Sequence of chain 1.B:
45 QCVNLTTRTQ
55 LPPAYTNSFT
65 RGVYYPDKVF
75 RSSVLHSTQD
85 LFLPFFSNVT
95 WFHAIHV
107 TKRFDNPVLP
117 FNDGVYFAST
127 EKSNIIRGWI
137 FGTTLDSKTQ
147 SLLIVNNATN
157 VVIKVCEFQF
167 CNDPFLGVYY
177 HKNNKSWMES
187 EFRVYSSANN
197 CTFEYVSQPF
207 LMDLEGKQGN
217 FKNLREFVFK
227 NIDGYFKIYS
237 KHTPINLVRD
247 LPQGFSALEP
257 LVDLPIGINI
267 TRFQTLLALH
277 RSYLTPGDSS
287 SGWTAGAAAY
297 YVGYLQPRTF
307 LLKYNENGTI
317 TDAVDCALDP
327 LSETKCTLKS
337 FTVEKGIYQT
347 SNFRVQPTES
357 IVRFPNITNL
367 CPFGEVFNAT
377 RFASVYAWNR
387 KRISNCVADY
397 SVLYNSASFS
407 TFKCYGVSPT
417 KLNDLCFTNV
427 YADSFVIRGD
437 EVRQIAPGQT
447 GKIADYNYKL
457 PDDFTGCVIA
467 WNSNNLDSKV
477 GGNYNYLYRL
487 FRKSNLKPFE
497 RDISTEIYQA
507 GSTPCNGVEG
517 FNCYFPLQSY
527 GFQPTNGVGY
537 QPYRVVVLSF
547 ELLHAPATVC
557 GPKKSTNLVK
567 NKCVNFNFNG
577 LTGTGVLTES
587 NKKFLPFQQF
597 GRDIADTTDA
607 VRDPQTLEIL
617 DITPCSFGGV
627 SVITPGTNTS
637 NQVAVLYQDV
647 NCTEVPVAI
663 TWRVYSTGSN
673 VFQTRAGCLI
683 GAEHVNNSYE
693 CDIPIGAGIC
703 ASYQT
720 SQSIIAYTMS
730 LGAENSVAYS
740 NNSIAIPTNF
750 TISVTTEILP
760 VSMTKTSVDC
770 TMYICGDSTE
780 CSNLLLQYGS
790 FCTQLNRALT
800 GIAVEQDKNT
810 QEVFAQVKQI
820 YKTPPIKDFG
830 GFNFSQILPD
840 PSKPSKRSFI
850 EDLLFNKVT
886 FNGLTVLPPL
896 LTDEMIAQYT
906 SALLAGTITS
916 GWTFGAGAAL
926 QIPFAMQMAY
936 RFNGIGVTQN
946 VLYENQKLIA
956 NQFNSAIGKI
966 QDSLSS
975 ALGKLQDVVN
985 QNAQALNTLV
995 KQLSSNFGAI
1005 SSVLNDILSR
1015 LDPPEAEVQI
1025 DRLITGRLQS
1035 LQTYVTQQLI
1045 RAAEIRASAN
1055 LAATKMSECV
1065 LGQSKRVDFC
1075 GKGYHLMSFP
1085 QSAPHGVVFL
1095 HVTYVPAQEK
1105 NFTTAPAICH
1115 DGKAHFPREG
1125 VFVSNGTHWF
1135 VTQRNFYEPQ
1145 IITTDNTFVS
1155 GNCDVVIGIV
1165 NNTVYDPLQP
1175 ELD

Binding-site contacts:
Ligand atom C4 contacts residue ASN740 of chain 1.B at 4.2 Å.
Ligand atom C8 contacts residue ASN740 of chain 1.B at 3.8 Å.
Ligand atom C5 contacts residue ASP827 of chain 1.C at 4.4 Å.
Ligand atom O5 contacts residue ASP827 of chain 1.C at 3.2 Å (salt-bridge).
Ligand atom C3 contacts residue ASN740 of chain 1.B at 3.8 Å.
Ligand atom C1 contacts residue ASN740 of chain 1.B at 1.4 Å.
Ligand atom O7 contacts residue ILE1161 of chain 1.B at 3.5 Å.
Ligand atom C7 contacts residue ASN740 of chain 1.B at 3.2 Å.
Ligand atom C6 contacts residue ASP827 of chain 1.C at 4.4 Å.
Ligand atom O7 contacts residue ASN740 of chain 1.B at 3.6 Å (h-bond).
Ligand atom O5 contacts residue ASN740 of chain 1.B at 2.3 Å (h-bond).
Ligand atom C8 contacts residue GLY1162 of chain 1.B at 3.9 Å.
Ligand atom C7 contacts residue ILE1161 of chain 1.B at 4.3 Å (hydrophobic).
Ligand atom C2 contacts residue ASN740 of chain 1.B at 2.5 Å.
Ligand atom N2 contacts residue ASN740 of chain 1.B at 3.0 Å (h-bond).
Ligand atom C1 contacts residue ASP827 of chain 1.C at 3.7 Å.
Ligand atom C5 contacts residue ASN740 of chain 1.B at 3.6 Å.
Ligand atom O6 contacts residue ASP827 of chain 1.C at 3.6 Å.

This protein binds this small molecule.
Small molecule (SMILES): CC(=O)N[C@@H]1[C@@H](O)[C@H](O)[C@@H](CO)O[C@H]1O

Sequence of chain 1.C:
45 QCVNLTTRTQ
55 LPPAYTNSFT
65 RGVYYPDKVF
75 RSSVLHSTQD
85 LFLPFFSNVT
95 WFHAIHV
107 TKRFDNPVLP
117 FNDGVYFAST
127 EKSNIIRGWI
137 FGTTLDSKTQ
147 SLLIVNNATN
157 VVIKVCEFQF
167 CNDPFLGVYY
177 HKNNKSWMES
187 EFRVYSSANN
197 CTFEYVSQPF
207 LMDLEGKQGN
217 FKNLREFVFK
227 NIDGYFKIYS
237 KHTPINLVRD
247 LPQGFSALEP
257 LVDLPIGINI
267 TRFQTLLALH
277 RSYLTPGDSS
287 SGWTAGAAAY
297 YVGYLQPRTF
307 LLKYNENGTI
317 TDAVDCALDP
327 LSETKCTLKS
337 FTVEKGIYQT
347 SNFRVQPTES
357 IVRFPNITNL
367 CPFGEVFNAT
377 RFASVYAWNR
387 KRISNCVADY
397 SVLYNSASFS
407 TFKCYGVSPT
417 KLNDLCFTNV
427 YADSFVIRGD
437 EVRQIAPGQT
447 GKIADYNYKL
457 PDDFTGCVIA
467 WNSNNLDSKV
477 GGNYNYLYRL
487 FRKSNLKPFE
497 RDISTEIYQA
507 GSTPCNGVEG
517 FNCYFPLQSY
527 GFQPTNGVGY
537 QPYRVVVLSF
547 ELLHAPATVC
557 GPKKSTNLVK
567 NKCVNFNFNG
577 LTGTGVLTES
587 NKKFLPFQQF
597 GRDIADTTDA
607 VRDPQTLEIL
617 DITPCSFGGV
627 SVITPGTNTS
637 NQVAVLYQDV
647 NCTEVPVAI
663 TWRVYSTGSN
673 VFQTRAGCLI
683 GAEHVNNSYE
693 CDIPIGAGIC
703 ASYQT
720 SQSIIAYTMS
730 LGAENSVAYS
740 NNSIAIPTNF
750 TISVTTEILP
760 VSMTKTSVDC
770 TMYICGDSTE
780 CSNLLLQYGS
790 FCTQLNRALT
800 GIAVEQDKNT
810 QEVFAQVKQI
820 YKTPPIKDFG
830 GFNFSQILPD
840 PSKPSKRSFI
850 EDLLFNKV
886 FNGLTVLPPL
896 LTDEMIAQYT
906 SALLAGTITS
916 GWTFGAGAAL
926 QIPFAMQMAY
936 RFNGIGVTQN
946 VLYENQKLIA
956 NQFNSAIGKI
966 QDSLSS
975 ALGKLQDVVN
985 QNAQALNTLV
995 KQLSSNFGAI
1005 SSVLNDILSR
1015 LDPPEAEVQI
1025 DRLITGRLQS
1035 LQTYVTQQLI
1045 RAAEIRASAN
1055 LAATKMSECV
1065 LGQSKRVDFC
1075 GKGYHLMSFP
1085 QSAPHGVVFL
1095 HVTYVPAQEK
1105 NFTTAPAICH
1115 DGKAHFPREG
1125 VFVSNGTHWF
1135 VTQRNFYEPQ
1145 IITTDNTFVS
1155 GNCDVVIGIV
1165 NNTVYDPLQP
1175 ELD